Sequence of chain 12.A:
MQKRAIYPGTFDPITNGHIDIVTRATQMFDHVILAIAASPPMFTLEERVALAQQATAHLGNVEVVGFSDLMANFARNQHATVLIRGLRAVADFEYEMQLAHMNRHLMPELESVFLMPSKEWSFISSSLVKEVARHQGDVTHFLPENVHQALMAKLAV

Sequence of chain 7.A:
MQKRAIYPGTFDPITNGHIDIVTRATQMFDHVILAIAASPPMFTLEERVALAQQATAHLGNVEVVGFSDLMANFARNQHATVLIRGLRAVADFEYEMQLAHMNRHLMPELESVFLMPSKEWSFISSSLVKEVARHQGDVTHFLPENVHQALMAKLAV

A small-molecule ligand and the protein it binds are described below.
Small molecule (SMILES): COc1nnc(-c2ccc(Cl)cc2)c(C)c1C

Binding-site contacts:
Ligand atom C5 contacts residue MET74 of chain 7.A at 3.5 Å (hydrophobic).
Ligand atom C14 contacts residue LEU102 of chain 7.A at 3.8 Å (hydrophobic).
Ligand atom C7 contacts residue ASP72 of chain 7.A at 3.5 Å.
Ligand atom C17 contacts residue ALA37 of chain 7.A at 3.5 Å (hydrophobic).
Ligand atom C3 contacts residue ASP72 of chain 7.A at 4.0 Å.
Ligand atom C17 contacts residue ASP72 of chain 7.A at 3.6 Å.
Ligand atom C12 contacts residue ALA37 of chain 7.A at 3.7 Å (hydrophobic).
Ligand atom CL1 contacts residue MET105 of chain 7.A at 4.0 Å.
Ligand atom O15 contacts residue ALA38 of chain 7.A at 3.9 Å.
Ligand atom C1 contacts residue MET74 of chain 7.A at 4.1 Å (hydrophobic).
Ligand atom C2 contacts residue LEU73 of chain 7.A at 4.3 Å (hydrophobic).
Ligand atom C13 contacts residue ASP72 of chain 7.A at 3.5 Å.
Ligand atom C10 contacts residue ASN106 of chain 7.A at 4.2 Å.
Ligand atom C13 contacts residue HIS138 of chain 12.A at 3.3 Å.
Ligand atom C10 contacts residue MET74 of chain 7.A at 4.2 Å (hydrophobic).
Ligand atom C10 contacts residue LEU73 of chain 7.A at 3.6 Å (hydrophobic).
Ligand atom C10 contacts residue LEU102 of chain 7.A at 4.1 Å (hydrophobic).
Ligand atom O15 contacts residue SER39 of chain 7.A at 3.9 Å.
Ligand atom C17 contacts residue SER71 of chain 7.A at 3.5 Å.
Ligand atom O15 contacts residue PHE70 of chain 7.A at 4.2 Å.
Ligand atom CL1 contacts residue LEU131 of chain 12.A at 3.8 Å.
Ligand atom N9 contacts residue ALA37 of chain 7.A at 3.5 Å.
Ligand atom C2 contacts residue MET74 of chain 7.A at 4.3 Å (hydrophobic).
Ligand atom C12 contacts residue ASP72 of chain 7.A at 4.0 Å.
Ligand atom N9 contacts residue PHE70 of chain 7.A at 3.9 Å.
Ligand atom C17 contacts residue ALA38 of chain 7.A at 3.5 Å (hydrophobic).
Ligand atom C3 contacts residue LEU73 of chain 7.A at 4.1 Å (hydrophobic).
Ligand atom CL1 contacts residue LEU102 of chain 7.A at 3.3 Å.
Ligand atom CL1 contacts residue VAL135 of chain 12.A at 3.6 Å.
Ligand atom C8 contacts residue HIS138 of chain 12.A at 3.2 Å.
Ligand atom C3 contacts residue MET74 of chain 7.A at 4.2 Å (hydrophobic).
Ligand atom C14 contacts residue LEU73 of chain 7.A at 4.1 Å (hydrophobic).
Ligand atom O15 contacts residue ASP72 of chain 7.A at 4.3 Å.
Ligand atom C8 contacts residue LEU73 of chain 7.A at 3.6 Å (hydrophobic).
Ligand atom O15 contacts residue ALA37 of chain 7.A at 3.1 Å.
Ligand atom C17 contacts residue PHE70 of chain 7.A at 3.0 Å (hydrophobic).
Ligand atom C5 contacts residue LEU73 of chain 7.A at 3.7 Å (hydrophobic).
Ligand atom C13 contacts residue SER71 of chain 7.A at 3.2 Å.
Ligand atom C13 contacts residue LEU73 of chain 7.A at 4.3 Å (hydrophobic).
Ligand atom C12 contacts residue PHE70 of chain 7.A at 4.1 Å (hydrophobic).